Binding-site contacts:
Ligand atom CG contacts residue GLY203 of chain 1.B at 4.4 Å.
Ligand atom CB contacts residue ALA224 of chain 1.B at 4.5 Å (hydrophobic).
Ligand atom S contacts residue GLY225 of chain 1.B at 4.4 Å.
Ligand atom O3 contacts residue VAL205 of chain 1.B at 4.2 Å.
Ligand atom CG contacts residue LEU223 of chain 1.B at 4.2 Å (hydrophobic).
Ligand atom CD contacts residue HIS86 of chain 1.B at 3.3 Å.
Ligand atom CB contacts residue GLY225 of chain 1.B at 4.2 Å.
Ligand atom CG contacts residue GLY225 of chain 1.B at 4.4 Å.
Ligand atom O2 contacts residue GLY203 of chain 1.B at 3.7 Å.
Ligand atom S contacts residue GLY164 of chain 1.B at 3.9 Å.
Ligand atom OE2 contacts residue GLU158 of chain 1.B at 2.5 Å (salt-bridge).
Ligand atom OE2 contacts residue ASN10 of chain 1.B at 4.3 Å.
Ligand atom OE1 contacts residue ILE163 of chain 1.B at 4.4 Å.
Ligand atom CD contacts residue ASN10 of chain 1.B at 4.3 Å.
Ligand atom CG contacts residue GLU158 of chain 1.B at 3.6 Å.
Ligand atom S contacts residue SER204 of chain 1.B at 3.8 Å.
Ligand atom OE1 contacts residue HIS86 of chain 1.B at 3.2 Å (h-bond).
Ligand atom O2 contacts residue GLY164 of chain 1.B at 3.0 Å (h-bond).
Ligand atom O2 contacts residue ALA162 of chain 1.B at 3.6 Å (h-bond).
Ligand atom CG contacts residue ILE163 of chain 1.B at 4.1 Å (hydrophobic).
Ligand atom O1 contacts residue GLY164 of chain 1.B at 3.7 Å.
Ligand atom O3 contacts residue ALA224 of chain 1.B at 3.9 Å.
Ligand atom OE2 contacts residue HIS86 of chain 1.B at 2.7 Å (h-bond).
Ligand atom O2 contacts residue SER204 of chain 1.B at 2.8 Å (h-bond).
Ligand atom CB contacts residue ILE163 of chain 1.B at 4.0 Å (hydrophobic).
Ligand atom OE1 contacts residue GLU158 of chain 1.B at 4.5 Å.
Ligand atom CG contacts residue ALA224 of chain 1.B at 4.2 Å (hydrophobic).
Ligand atom O2 contacts residue ILE163 of chain 1.B at 3.4 Å.
Ligand atom CD contacts residue ILE163 of chain 1.B at 4.2 Å (hydrophobic).
Ligand atom O3 contacts residue SER204 of chain 1.B at 3.6 Å (h-bond).
Ligand atom OE1 contacts residue ASN10 of chain 1.B at 3.5 Å (h-bond).
Ligand atom O3 contacts residue GLY225 of chain 1.B at 3.6 Å (h-bond).
Ligand atom OE2 contacts residue LEU223 of chain 1.B at 3.6 Å.
Ligand atom CD contacts residue GLU158 of chain 1.B at 3.4 Å.
Ligand atom O1 contacts residue LYS227 of chain 1.B at 3.9 Å.

Sequence of chain 1.B:
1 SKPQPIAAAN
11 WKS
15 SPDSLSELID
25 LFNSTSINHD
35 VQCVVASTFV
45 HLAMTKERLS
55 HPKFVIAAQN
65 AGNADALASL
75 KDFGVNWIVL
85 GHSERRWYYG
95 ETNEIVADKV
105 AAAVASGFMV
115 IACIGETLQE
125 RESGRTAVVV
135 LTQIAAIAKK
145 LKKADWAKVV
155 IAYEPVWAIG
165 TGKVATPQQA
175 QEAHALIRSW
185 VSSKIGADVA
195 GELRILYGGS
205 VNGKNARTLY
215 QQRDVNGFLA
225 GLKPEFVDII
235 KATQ

A protein and the small-molecule ligand that binds it are described below.
Small molecule (SMILES): O=C(O)CCS(=O)(=O)O